Sequence of chain 1.B:
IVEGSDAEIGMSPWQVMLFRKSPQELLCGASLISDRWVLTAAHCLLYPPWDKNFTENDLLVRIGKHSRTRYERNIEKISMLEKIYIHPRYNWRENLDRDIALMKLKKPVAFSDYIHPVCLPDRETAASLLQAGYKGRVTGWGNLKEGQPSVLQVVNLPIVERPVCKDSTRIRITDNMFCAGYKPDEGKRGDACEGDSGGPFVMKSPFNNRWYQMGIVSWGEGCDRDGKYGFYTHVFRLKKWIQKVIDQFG

Binding-site contacts:
Ligand atom OE1 contacts residue ARG70 of chain 1.B at 3.6 Å.
Ligand atom CG1 contacts residue GLN24 of chain 1.B at 3.9 Å.
Ligand atom CB contacts residue THR69 of chain 1.B at 3.9 Å.
Ligand atom N contacts residue THR69 of chain 1.B at 2.9 Å (h-bond).
Ligand atom O contacts residue TYR71 of chain 1.B at 3.8 Å.
Ligand atom CE2 contacts residue THR69 of chain 1.B at 3.8 Å.
Ligand atom O2 contacts residue GLU76 of chain 1.B at 3.7 Å.
Ligand atom O3 contacts residue LYS77 of chain 1.B at 3.5 Å.
Ligand atom CD2 contacts residue ARG68 of chain 1.B at 3.6 Å.
Ligand atom O2 contacts residue ILE78 of chain 1.B at 3.6 Å (h-bond).
Ligand atom CE1 contacts residue TYR71 of chain 1.B at 3.9 Å (hydrophobic).
Ligand atom CZ contacts residue LEU26 of chain 1.B at 3.8 Å (hydrophobic).
Ligand atom CE2 contacts residue ILE78 of chain 1.B at 3.5 Å (hydrophobic).
Ligand atom CG contacts residue ILE78 of chain 1.B at 3.9 Å (hydrophobic).
Ligand atom O contacts residue THR69 of chain 1.B at 3.3 Å.
Ligand atom O1 contacts residue LYS77 of chain 1.B at 3.5 Å.
Ligand atom CD contacts residue TYR71 of chain 1.B at 3.5 Å (hydrophobic).
Ligand atom CD2 contacts residue ILE78 of chain 1.B at 3.6 Å (hydrophobic).
Ligand atom CD contacts residue TYR71 of chain 1.B at 3.7 Å (hydrophobic).
Ligand atom S contacts residue ILE78 of chain 1.B at 3.9 Å.
Ligand atom CE2 contacts residue ARG68 of chain 1.B at 3.1 Å.
Ligand atom CG contacts residue PHE19 of chain 1.B at 3.9 Å (hydrophobic).
Ligand atom CG contacts residue TYR71 of chain 1.B at 3.6 Å (hydrophobic).
Ligand atom OE1 contacts residue TYR71 of chain 1.B at 2.8 Å (h-bond).
Ligand atom O1 contacts residue ILE78 of chain 1.B at 2.9 Å (h-bond).
Ligand atom CA contacts residue THR69 of chain 1.B at 3.9 Å.
Ligand atom CD2 contacts residue THR69 of chain 1.B at 3.5 Å.
Ligand atom CA contacts residue THR69 of chain 1.B at 3.5 Å.
Ligand atom O2 contacts residue TYR71 of chain 1.B at 2.8 Å (h-bond).
Ligand atom CE1 contacts residue ARG68 of chain 1.B at 3.6 Å.
Ligand atom CZ contacts residue ARG68 of chain 1.B at 3.5 Å.
Ligand atom CD1 contacts residue LEU60 of chain 1.B at 3.8 Å (hydrophobic).
Ligand atom CE2 contacts residue PHE19 of chain 1.B at 3.9 Å (hydrophobic).
Ligand atom CD2 contacts residue PHE19 of chain 1.B at 3.6 Å (hydrophobic).
Ligand atom S contacts residue TYR71 of chain 1.B at 3.6 Å.
Ligand atom O3 contacts residue TYR71 of chain 1.B at 3.9 Å.
Ligand atom CB contacts residue THR69 of chain 1.B at 3.7 Å.
Ligand atom C contacts residue THR69 of chain 1.B at 3.7 Å.
Ligand atom CD1 contacts residue ILE78 of chain 1.B at 3.8 Å (hydrophobic).
Ligand atom CE1 contacts residue LEU26 of chain 1.B at 3.9 Å (hydrophobic).

The small molecule below binds the protein below.
Small molecule (SMILES): CC[C@H](C)[C@H](NC(=O)[C@H](CCC(=O)O)NC(=O)[C@H](CCC(=O)O)NC(=O)[C@H](Cc1ccccc1)NC(=O)[C@@H](N)CC(=O)O)C(=O)N1CCC[C@H]1C(=O)N[C@@H](CCC(=O)O)C(=O)N[C@@H](CCC(=O)O)C(=O)N[C@H](C=O)Cc1ccc(OS(=O)(=O)O)cc1